The small molecule below binds the protein below.
Small molecule (SMILES): CN(Cc1cccc(CCc2cccnc2N)c1)Cc1ccco1

Sequence of chain 1.A:
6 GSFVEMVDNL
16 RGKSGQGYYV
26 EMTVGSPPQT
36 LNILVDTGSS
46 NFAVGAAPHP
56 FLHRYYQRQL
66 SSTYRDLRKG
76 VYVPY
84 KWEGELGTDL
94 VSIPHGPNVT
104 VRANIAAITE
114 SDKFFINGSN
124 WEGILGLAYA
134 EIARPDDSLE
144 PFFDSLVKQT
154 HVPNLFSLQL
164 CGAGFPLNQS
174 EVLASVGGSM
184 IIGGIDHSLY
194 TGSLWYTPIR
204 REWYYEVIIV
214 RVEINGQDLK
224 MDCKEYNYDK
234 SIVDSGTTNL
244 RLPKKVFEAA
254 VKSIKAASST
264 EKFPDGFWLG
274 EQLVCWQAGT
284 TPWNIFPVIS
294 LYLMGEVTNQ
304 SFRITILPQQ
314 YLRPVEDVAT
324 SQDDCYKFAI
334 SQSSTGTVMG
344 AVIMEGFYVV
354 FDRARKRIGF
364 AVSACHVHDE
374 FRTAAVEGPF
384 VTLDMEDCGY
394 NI

Binding-site contacts:
Ligand atom C3 contacts residue ASP237 of chain 1.A at 3.4 Å.
Ligand atom N3 contacts residue GLY239 of chain 1.A at 3.3 Å (h-bond).
Ligand atom O1 contacts residue GLY20 of chain 1.A at 3.8 Å.
Ligand atom N2 contacts residue GLY239 of chain 1.A at 3.8 Å.
Ligand atom N2 contacts residue GLY43 of chain 1.A at 3.7 Å.
Ligand atom C15 contacts residue GLY22 of chain 1.A at 3.7 Å.
Ligand atom C20 contacts residue GLY239 of chain 1.A at 3.6 Å.
Ligand atom N1 contacts residue THR240 of chain 1.A at 2.8 Å (h-bond).
Ligand atom C2 contacts residue THR240 of chain 1.A at 3.0 Å.
Ligand atom O1 contacts residue SER19 of chain 1.A at 3.5 Å (h-bond).
Ligand atom C15 contacts residue GLN21 of chain 1.A at 3.7 Å.
Ligand atom C17 contacts residue GLY239 of chain 1.A at 3.2 Å.
Ligand atom C16 contacts residue GLN21 of chain 1.A at 3.5 Å.
Ligand atom C17 contacts residue SER238 of chain 1.A at 3.8 Å.
Ligand atom C2 contacts residue ASP237 of chain 1.A at 3.5 Å.
Ligand atom C7 contacts residue ASP41 of chain 1.A at 3.0 Å.
Ligand atom C18 contacts residue THR240 of chain 1.A at 3.7 Å.
Ligand atom C19 contacts residue GLY22 of chain 1.A at 3.7 Å.
Ligand atom N2 contacts residue ASP41 of chain 1.A at 2.9 Å (salt-bridge).
Ligand atom C15 contacts residue GLY239 of chain 1.A at 3.5 Å.
Ligand atom C17 contacts residue LEU39 of chain 1.A at 3.8 Å (hydrophobic).
Ligand atom C19 contacts residue SER19 of chain 1.A at 3.0 Å.
Ligand atom C18 contacts residue GLY239 of chain 1.A at 3.4 Å.
Ligand atom C7 contacts residue ILE127 of chain 1.A at 3.5 Å (hydrophobic).
Ligand atom C19 contacts residue THR240 of chain 1.A at 3.6 Å.
Ligand atom O1 contacts residue GLY22 of chain 1.A at 3.6 Å.
Ligand atom C19 contacts residue THR241 of chain 1.A at 3.2 Å.
Ligand atom C18 contacts residue SER238 of chain 1.A at 3.2 Å.
Ligand atom N1 contacts residue ASP237 of chain 1.A at 2.6 Å (salt-bridge).
Ligand atom C12 contacts residue PHE117 of chain 1.A at 3.7 Å (hydrophobic).
Ligand atom C18 contacts residue GLY22 of chain 1.A at 3.5 Å.
Ligand atom C14 contacts residue TRP124 of chain 1.A at 3.7 Å (hydrophobic).
Ligand atom C6 contacts residue ASP41 of chain 1.A at 3.6 Å.
Ligand atom C6 contacts residue TYR80 of chain 1.A at 3.5 Å (hydrophobic).
Ligand atom C9 contacts residue GLY239 of chain 1.A at 3.8 Å.
Ligand atom C17 contacts residue GLY22 of chain 1.A at 3.4 Å.
Ligand atom C13 contacts residue TYR80 of chain 1.A at 3.4 Å (hydrophobic).
Ligand atom O1 contacts residue GLN21 of chain 1.A at 3.8 Å.
Ligand atom O1 contacts residue THR241 of chain 1.A at 3.2 Å (h-bond).
Ligand atom N2 contacts residue ASP237 of chain 1.A at 3.0 Å (salt-bridge).